Sequence of chain 1.A:
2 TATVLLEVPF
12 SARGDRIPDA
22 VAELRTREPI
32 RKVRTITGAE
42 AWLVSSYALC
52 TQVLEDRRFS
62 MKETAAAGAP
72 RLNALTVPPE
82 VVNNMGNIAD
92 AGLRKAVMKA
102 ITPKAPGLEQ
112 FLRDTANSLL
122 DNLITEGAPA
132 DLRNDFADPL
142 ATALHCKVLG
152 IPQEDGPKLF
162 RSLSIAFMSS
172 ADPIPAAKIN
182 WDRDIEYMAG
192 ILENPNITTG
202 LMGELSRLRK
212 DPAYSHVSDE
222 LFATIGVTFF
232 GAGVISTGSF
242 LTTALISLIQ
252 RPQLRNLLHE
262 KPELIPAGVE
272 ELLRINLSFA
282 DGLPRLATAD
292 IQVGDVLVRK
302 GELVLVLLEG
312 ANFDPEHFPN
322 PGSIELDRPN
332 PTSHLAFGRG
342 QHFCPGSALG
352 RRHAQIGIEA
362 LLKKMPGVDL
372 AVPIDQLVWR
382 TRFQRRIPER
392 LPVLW

A protein and the small-molecule ligand that binds it are described below.
Small molecule (SMILES): Oc1ccc(-c2n[nH]cc2Oc2ccccc2)c(O)c1

Binding-site contacts:
Ligand atom CAG contacts residue ALA233 of chain 1.A at 4.0 Å (hydrophobic).
Ligand atom CAK contacts residue TRP182 of chain 1.A at 3.9 Å (hydrophobic).
Ligand atom CAO contacts residue VAL228 of chain 1.A at 4.0 Å (hydrophobic).
Ligand atom OAB contacts residue VAL78 of chain 1.A at 3.3 Å.
Ligand atom CAE contacts residue SO41 of chain 1.E at 3.8 Å.
Ligand atom NAL contacts residue ALA167 of chain 1.A at 3.8 Å.
Ligand atom CAE contacts residue ASN85 of chain 1.A at 3.7 Å.
Ligand atom OAN contacts residue PHE168 of chain 1.A at 3.7 Å.
Ligand atom CAR contacts residue PHE168 of chain 1.A at 3.7 Å (hydrophobic).
Ligand atom CAH contacts residue VAL228 of chain 1.A at 3.7 Å (hydrophobic).
Ligand atom CAP contacts residue ALA167 of chain 1.A at 3.6 Å (hydrophobic).
Ligand atom CAG contacts residue SO41 of chain 1.E at 3.4 Å.
Ligand atom CAG contacts residue THR229 of chain 1.A at 3.9 Å.
Ligand atom NAM contacts residue THR77 of chain 1.A at 3.8 Å.
Ligand atom OAA contacts residue VAL228 of chain 1.A at 3.3 Å.
Ligand atom CAJ contacts residue PHE168 of chain 1.A at 4.1 Å (hydrophobic).
Ligand atom CAQ contacts residue SO41 of chain 1.E at 3.8 Å.
Ligand atom CAO contacts residue ALA167 of chain 1.A at 4.0 Å (hydrophobic).
Ligand atom CAH contacts residue PHE168 of chain 1.A at 4.0 Å (hydrophobic).
Ligand atom CAH contacts residue GLY232 of chain 1.A at 4.0 Å.
Ligand atom CAO contacts residue TRP182 of chain 1.A at 4.0 Å (hydrophobic).
Ligand atom CAD contacts residue ASN85 of chain 1.A at 4.0 Å.
Ligand atom CAS contacts residue VAL78 of chain 1.A at 3.7 Å (hydrophobic).
Ligand atom CAE contacts residue HEM1 of chain 1.B at 3.6 Å.
Ligand atom CAT contacts residue VAL78 of chain 1.A at 3.6 Å (hydrophobic).
Ligand atom CAC contacts residue ASN85 of chain 1.A at 3.4 Å.
Ligand atom CAE contacts residue THR229 of chain 1.A at 4.2 Å.
Ligand atom NAM contacts residue GLN385 of chain 1.A at 4.0 Å.
Ligand atom CAT contacts residue PHE168 of chain 1.A at 3.8 Å (hydrophobic).
Ligand atom CAC contacts residue VAL82 of chain 1.A at 4.0 Å (hydrophobic).
Ligand atom CAI contacts residue PHE168 of chain 1.A at 3.5 Å (hydrophobic).
Ligand atom CAH contacts residue THR229 of chain 1.A at 4.0 Å.
Ligand atom OAB contacts residue THR77 of chain 1.A at 2.9 Å (h-bond).
Ligand atom CAS contacts residue PHE168 of chain 1.A at 3.7 Å (hydrophobic).
Ligand atom CAK contacts residue ALA167 of chain 1.A at 3.2 Å (hydrophobic).
Ligand atom OAB contacts residue ALA167 of chain 1.A at 3.0 Å (h-bond).
Ligand atom NAL contacts residue THR77 of chain 1.A at 3.2 Å (h-bond).
Ligand atom CAP contacts residue VAL78 of chain 1.A at 3.6 Å (hydrophobic).
Ligand atom CAD contacts residue VAL82 of chain 1.A at 3.5 Å (hydrophobic).
Ligand atom NAL contacts residue VAL78 of chain 1.A at 3.7 Å.